A protein and the small-molecule ligand that binds it are described below.
Small molecule (SMILES): CC(=O)N[C@H]1[C@H](O[C@H]2[C@H](O)[C@@H](NC(C)=O)CO[C@@H]2CO)O[C@H](CO)[C@@H](O[C@@H]2O[C@H](CO)[C@@H](O)[C@H](O)[C@@H]2O)[C@@H]1O

Binding-site contacts:
Ligand atom C8 contacts residue ASP190 of chain 1.A at 4.0 Å.
Ligand atom C8 contacts residue LYS192 of chain 1.A at 4.4 Å.
Ligand atom O4 contacts residue ILE194 of chain 1.A at 3.3 Å.
Ligand atom O5 contacts residue ASN149 of chain 1.A at 2.3 Å (h-bond).
Ligand atom O7 contacts residue ILE194 of chain 1.A at 3.5 Å.
Ligand atom C5 contacts residue ASN149 of chain 1.A at 3.6 Å.
Ligand atom C7 contacts residue ASN149 of chain 1.A at 3.4 Å.
Ligand atom C7 contacts residue LYS192 of chain 1.A at 4.4 Å.
Ligand atom C2 contacts residue ILE194 of chain 1.A at 4.2 Å (hydrophobic).
Ligand atom O7 contacts residue ASN149 of chain 1.A at 3.2 Å (h-bond).
Ligand atom C2 contacts residue ASN149 of chain 1.A at 2.5 Å.
Ligand atom C6 contacts residue LYS192 of chain 1.A at 3.5 Å.
Ligand atom C4 contacts residue ILE194 of chain 1.A at 4.4 Å (hydrophobic).
Ligand atom O7 contacts residue LYS196 of chain 1.A at 3.7 Å.
Ligand atom N2 contacts residue ASN149 of chain 1.A at 2.9 Å (h-bond).
Ligand atom C7 contacts residue SER211 of chain 1.A at 4.3 Å.
Ligand atom C4 contacts residue ASN149 of chain 1.A at 4.2 Å.
Ligand atom O7 contacts residue SER211 of chain 1.A at 3.1 Å.
Ligand atom O5 contacts residue ILE194 of chain 1.A at 4.3 Å.
Ligand atom C3 contacts residue ASN149 of chain 1.A at 3.8 Å.
Ligand atom O7 contacts residue LYS192 of chain 1.A at 3.9 Å.
Ligand atom C7 contacts residue LYS196 of chain 1.A at 4.4 Å.
Ligand atom C1 contacts residue ILE194 of chain 1.A at 4.2 Å (hydrophobic).
Ligand atom C7 contacts residue ILE194 of chain 1.A at 4.5 Å (hydrophobic).
Ligand atom C8 contacts residue ASN149 of chain 1.A at 4.3 Å.
Ligand atom C1 contacts residue ASN149 of chain 1.A at 1.4 Å.
Ligand atom O6 contacts residue LYS192 of chain 1.A at 3.8 Å.
Ligand atom C8 contacts residue LYS213 of chain 1.A at 3.9 Å.
Ligand atom O3 contacts residue LYS192 of chain 1.A at 3.8 Å.

Sequence of chain 1.A:
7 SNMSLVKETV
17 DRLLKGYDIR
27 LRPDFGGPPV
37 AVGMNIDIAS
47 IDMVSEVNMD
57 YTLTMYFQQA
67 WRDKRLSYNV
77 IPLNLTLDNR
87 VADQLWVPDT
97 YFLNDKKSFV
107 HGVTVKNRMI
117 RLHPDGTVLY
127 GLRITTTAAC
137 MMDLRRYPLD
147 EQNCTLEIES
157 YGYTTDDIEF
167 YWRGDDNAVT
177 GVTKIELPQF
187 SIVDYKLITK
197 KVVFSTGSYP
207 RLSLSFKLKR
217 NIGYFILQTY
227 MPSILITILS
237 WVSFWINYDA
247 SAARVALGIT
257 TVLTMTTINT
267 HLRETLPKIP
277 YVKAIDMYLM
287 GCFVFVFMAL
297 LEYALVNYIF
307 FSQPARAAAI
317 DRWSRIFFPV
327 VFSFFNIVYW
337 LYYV